Binding-site contacts:
Ligand atom N1 contacts residue VAL46 of chain 1.B at 2.8 Å (h-bond).
Ligand atom N7 contacts residue VAL84 of chain 1.B at 3.0 Å.
Ligand atom O2B contacts residue GLY83 of chain 1.B at 3.1 Å (h-bond).
Ligand atom O1B contacts residue VAL84 of chain 1.B at 3.3 Å (h-bond).
Ligand atom PB contacts residue PO41 of chain 1.G at 3.6 Å.
Ligand atom O2A contacts residue THR87 of chain 1.B at 3.6 Å.
Ligand atom N7 contacts residue GLY85 of chain 1.B at 2.9 Å (h-bond).
Ligand atom C2 contacts residue ARG44 of chain 1.B at 3.0 Å.
Ligand atom O2B contacts residue ARG291 of chain 1.B at 2.8 Å (salt-bridge).
Ligand atom O4' contacts residue ALA290 of chain 1.B at 3.2 Å (h-bond).
Ligand atom C6' contacts residue GLN254 of chain 1.B at 3.3 Å.
Ligand atom PB contacts residue GLY83 of chain 1.B at 3.5 Å.
Ligand atom O3B contacts residue PO41 of chain 1.G at 3.3 Å (h-bond).
Ligand atom N1 contacts residue ARG44 of chain 1.B at 3.6 Å (salt-bridge).
Ligand atom O1B contacts residue GLY83 of chain 1.B at 2.8 Å (h-bond).
Ligand atom N6 contacts residue VAL46 of chain 1.B at 2.5 Å (h-bond).
Ligand atom N7 contacts residue LEU242 of chain 1.B at 3.6 Å.
Ligand atom O1A contacts residue GLU88 of chain 1.B at 3.5 Å (salt-bridge).
Ligand atom O1B contacts residue GLN86 of chain 1.B at 3.5 Å (h-bond).
Ligand atom C6 contacts residue VAL46 of chain 1.B at 3.6 Å (hydrophobic).
Ligand atom O3A contacts residue ARG291 of chain 1.B at 3.4 Å (salt-bridge).
Ligand atom O1A contacts residue GLN86 of chain 1.B at 3.4 Å (h-bond).
Ligand atom O2B contacts residue THR82 of chain 1.B at 3.2 Å.
Ligand atom C5 contacts residue GLY85 of chain 1.B at 3.6 Å.
Ligand atom O1A contacts residue THR87 of chain 1.B at 3.3 Å (h-bond).
Ligand atom O3B contacts residue GLN86 of chain 1.B at 3.6 Å.
Ligand atom N7 contacts residue GLY83 of chain 1.B at 3.5 Å (h-bond).
Ligand atom C4' contacts residue ARG294 of chain 1.B at 3.3 Å.
Ligand atom C5' contacts residue ARG294 of chain 1.B at 3.5 Å.
Ligand atom O1A contacts residue GLY85 of chain 1.B at 3.6 Å.
Ligand atom C4B contacts residue ALA290 of chain 1.B at 3.6 Å (hydrophobic).
Ligand atom C8 contacts residue GLY83 of chain 1.B at 3.2 Å.
Ligand atom N1 contacts residue VAL45 of chain 1.B at 3.5 Å.
Ligand atom C5' contacts residue GLN254 of chain 1.B at 3.5 Å.
Ligand atom N6 contacts residue LEU242 of chain 1.B at 3.6 Å.
Ligand atom N6 contacts residue VAL84 of chain 1.B at 3.1 Å (h-bond).
Ligand atom O3B contacts residue THR87 of chain 1.B at 2.5 Å (h-bond).
Ligand atom C8 contacts residue GLY85 of chain 1.B at 3.5 Å.
Ligand atom C5 contacts residue ILE250 of chain 1.B at 3.6 Å (hydrophobic).
Ligand atom O2B contacts residue PO41 of chain 1.G at 2.9 Å (h-bond).

A small-molecule ligand and the protein it binds are described below.
Small molecule (SMILES): CNc1ccccc1C(=O)O[C@H]1C[C@H](n2cnc3c(N)ncnc32)O[C@@H]1CO[P](=O)(O)OP(=O)(O)O

Sequence of chain 1.B:
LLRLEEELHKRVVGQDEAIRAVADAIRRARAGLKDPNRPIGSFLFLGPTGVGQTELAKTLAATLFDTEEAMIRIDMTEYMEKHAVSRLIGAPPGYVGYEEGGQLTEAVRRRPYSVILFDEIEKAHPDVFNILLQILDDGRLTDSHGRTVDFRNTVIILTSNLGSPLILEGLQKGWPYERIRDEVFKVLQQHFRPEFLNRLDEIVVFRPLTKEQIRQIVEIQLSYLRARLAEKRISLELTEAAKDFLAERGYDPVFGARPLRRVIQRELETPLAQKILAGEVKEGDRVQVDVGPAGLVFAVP